Sequence of chain 5.G:
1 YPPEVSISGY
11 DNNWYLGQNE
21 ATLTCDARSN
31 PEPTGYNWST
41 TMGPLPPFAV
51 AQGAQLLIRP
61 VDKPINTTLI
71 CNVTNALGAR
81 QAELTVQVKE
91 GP

A small-molecule ligand and the protein it binds are described below.
Small molecule (SMILES): CC(=O)N[C@@H]1[C@@H](O)[C@H](O)[C@@H](CO)O[C@H]1O

Binding-site contacts:
Ligand atom O5 contacts residue ASN72 of chain 5.G at 2.4 Å (h-bond).
Ligand atom C8 contacts residue GLN81 of chain 5.G at 3.2 Å.
Ligand atom C2 contacts residue ASN72 of chain 5.G at 2.6 Å.
Ligand atom C5 contacts residue THR74 of chain 5.G at 3.9 Å.
Ligand atom O7 contacts residue GLN81 of chain 5.G at 3.9 Å.
Ligand atom C6 contacts residue THR74 of chain 5.G at 3.7 Å.
Ligand atom N2 contacts residue GLN81 of chain 5.G at 4.3 Å.
Ligand atom O5 contacts residue THR74 of chain 5.G at 4.0 Å.
Ligand atom N2 contacts residue ASN72 of chain 5.G at 3.2 Å (h-bond).
Ligand atom C3 contacts residue ASN72 of chain 5.G at 4.0 Å.
Ligand atom C7 contacts residue GLN81 of chain 5.G at 3.8 Å.
Ligand atom C1 contacts residue ASN72 of chain 5.G at 1.5 Å.
Ligand atom C5 contacts residue ASN72 of chain 5.G at 3.7 Å.
Ligand atom C1 contacts residue ALA79 of chain 5.G at 4.3 Å (hydrophobic).
Ligand atom C7 contacts residue ASN72 of chain 5.G at 3.5 Å.
Ligand atom C4 contacts residue ASN72 of chain 5.G at 4.3 Å.
Ligand atom O7 contacts residue ASN72 of chain 5.G at 3.3 Å (h-bond).